Sequence of chain 1.C:
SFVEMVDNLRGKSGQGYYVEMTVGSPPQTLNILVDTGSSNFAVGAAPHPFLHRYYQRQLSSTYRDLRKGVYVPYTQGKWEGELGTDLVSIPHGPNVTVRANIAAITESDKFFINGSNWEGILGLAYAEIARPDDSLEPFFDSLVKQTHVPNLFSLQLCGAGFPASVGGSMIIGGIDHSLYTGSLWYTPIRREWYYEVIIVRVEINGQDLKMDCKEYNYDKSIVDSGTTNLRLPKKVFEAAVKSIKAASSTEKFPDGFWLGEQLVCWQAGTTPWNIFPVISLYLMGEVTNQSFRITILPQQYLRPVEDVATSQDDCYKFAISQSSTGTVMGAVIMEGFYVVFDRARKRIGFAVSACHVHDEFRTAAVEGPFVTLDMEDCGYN

The small molecule below binds the protein below.
Small molecule (SMILES): CCN1CCCCC[C@@H](C)C[C@@H]([C@H](O)CNCc2cccc(C(C)C)c2)NC(=O)c2cccc(c2)C1=O

Binding-site contacts:
Ligand atom C24 contacts residue ASP244 of chain 1.C at 3.5 Å.
Ligand atom C36 contacts residue VAL85 of chain 1.C at 3.7 Å (hydrophobic).
Ligand atom C33 contacts residue THR88 of chain 1.C at 3.6 Å.
Ligand atom C31 contacts residue TYR214 of chain 1.C at 3.7 Å (hydrophobic).
Ligand atom C16 contacts residue THR247 of chain 1.C at 3.7 Å.
Ligand atom O15 contacts residue GLN89 of chain 1.C at 3.1 Å (h-bond).
Ligand atom O25 contacts residue TYR87 of chain 1.C at 3.7 Å.
Ligand atom C10 contacts residue TYR87 of chain 1.C at 3.5 Å (hydrophobic).
Ligand atom C11 contacts residue ASP48 of chain 1.C at 3.4 Å.
Ligand atom O25 contacts residue GLY50 of chain 1.C at 3.4 Å (h-bond).
Ligand atom C30 contacts residue TYR214 of chain 1.C at 3.6 Å (hydrophobic).
Ligand atom C28 contacts residue GLY50 of chain 1.C at 3.5 Å.
Ligand atom C4 contacts residue GLN89 of chain 1.C at 3.5 Å.
Ligand atom C1 contacts residue GLY29 of chain 1.C at 3.6 Å.
Ligand atom C19 contacts residue GLN89 of chain 1.C at 3.4 Å.
Ligand atom C34 contacts residue THR88 of chain 1.C at 3.1 Å.
Ligand atom C21 contacts residue GLN89 of chain 1.C at 3.4 Å.
Ligand atom C7 contacts residue TRP131 of chain 1.C at 3.6 Å (hydrophobic).
Ligand atom C28 contacts residue ASP244 of chain 1.C at 3.5 Å.
Ligand atom C32 contacts residue PRO86 of chain 1.C at 3.5 Å (hydrophobic).
Ligand atom C11 contacts residue GLY246 of chain 1.C at 3.6 Å.
Ligand atom C17 contacts residue GLY246 of chain 1.C at 3.3 Å.
Ligand atom N13 contacts residue THR247 of chain 1.C at 3.5 Å (h-bond).
Ligand atom C20 contacts residue GLN89 of chain 1.C at 3.6 Å.
Ligand atom C30 contacts residue GLY50 of chain 1.C at 3.3 Å.
Ligand atom O15 contacts residue TYR87 of chain 1.C at 3.5 Å.
Ligand atom C2 contacts residue THR248 of chain 1.C at 3.5 Å.
Ligand atom O25 contacts residue ASP48 of chain 1.C at 2.5 Å (salt-bridge).
Ligand atom C36 contacts residue TYR87 of chain 1.C at 3.5 Å (hydrophobic).
Ligand atom O15 contacts residue THR88 of chain 1.C at 3.1 Å (h-bond).
Ligand atom N27 contacts residue GLY50 of chain 1.C at 3.0 Å (h-bond).
Ligand atom C26 contacts residue ASP244 of chain 1.C at 3.2 Å.
Ligand atom N27 contacts residue ASP244 of chain 1.C at 2.6 Å (salt-bridge).
Ligand atom N13 contacts residue GLY246 of chain 1.C at 3.0 Å (h-bond).
Ligand atom C10 contacts residue GLN89 of chain 1.C at 3.5 Å.
Ligand atom C24 contacts residue ASP48 of chain 1.C at 3.6 Å.
Ligand atom O23 contacts residue THR248 of chain 1.C at 2.9 Å (h-bond).
Ligand atom C1 contacts residue THR248 of chain 1.C at 3.2 Å.
Ligand atom O25 contacts residue SER51 of chain 1.C at 3.7 Å.
Ligand atom C2 contacts residue GLY27 of chain 1.C at 3.2 Å.